This protein binds this small molecule.
Small molecule (SMILES): Nc1ncnc2c1ncn2[C@@H]1O[C@H](CO)[C@@H](O)[C@H]1O

Sequence of chain 1.B:
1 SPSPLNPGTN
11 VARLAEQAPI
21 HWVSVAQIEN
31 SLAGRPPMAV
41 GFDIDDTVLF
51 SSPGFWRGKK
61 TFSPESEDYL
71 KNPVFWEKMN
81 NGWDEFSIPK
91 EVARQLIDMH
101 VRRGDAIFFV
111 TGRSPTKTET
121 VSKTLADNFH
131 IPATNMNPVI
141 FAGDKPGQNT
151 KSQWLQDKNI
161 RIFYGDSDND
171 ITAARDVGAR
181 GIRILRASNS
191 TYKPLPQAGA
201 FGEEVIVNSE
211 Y

Binding-site contacts:
Ligand atom C8 contacts residue PHE55 of chain 1.B at 4.0 Å (hydrophobic).
Ligand atom N9 contacts residue TYR192 of chain 1.B at 3.9 Å.
Ligand atom C4 contacts residue TYR192 of chain 1.B at 3.9 Å (hydrophobic).
Ligand atom N1 contacts residue SER52 of chain 1.B at 3.4 Å (h-bond).
Ligand atom O2' contacts residue ASP45 of chain 1.B at 3.4 Å (salt-bridge).
Ligand atom C6 contacts residue TYR69 of chain 1.B at 3.9 Å (hydrophobic).
Ligand atom C2' contacts residue PHE55 of chain 1.B at 3.4 Å (hydrophobic).
Ligand atom N7 contacts residue TYR192 of chain 1.B at 3.8 Å.
Ligand atom N9 contacts residue PHE55 of chain 1.B at 3.5 Å.
Ligand atom O3' contacts residue GLY112 of chain 1.B at 3.1 Å (h-bond).
Ligand atom N6 contacts residue TYR69 of chain 1.B at 3.4 Å (h-bond).
Ligand atom O4' contacts residue ASP45 of chain 1.B at 4.0 Å.
Ligand atom N3 contacts residue SER51 of chain 1.B at 4.1 Å.
Ligand atom O5' contacts residue GLY112 of chain 1.B at 3.9 Å.
Ligand atom C2 contacts residue PHE55 of chain 1.B at 3.4 Å (hydrophobic).
Ligand atom C6 contacts residue THR191 of chain 1.B at 3.7 Å.
Ligand atom N7 contacts residue LEU70 of chain 1.B at 3.9 Å.
Ligand atom O2' contacts residue PHE55 of chain 1.B at 3.0 Å.
Ligand atom N6 contacts residue TYR192 of chain 1.B at 3.5 Å (h-bond).
Ligand atom C1' contacts residue ASP45 of chain 1.B at 3.8 Å.
Ligand atom O3' contacts residue ARG113 of chain 1.B at 3.4 Å (salt-bridge).
Ligand atom C5 contacts residue TYR192 of chain 1.B at 3.7 Å (hydrophobic).
Ligand atom N3 contacts residue PHE55 of chain 1.B at 3.4 Å.
Ligand atom C6 contacts residue TYR192 of chain 1.B at 3.5 Å (hydrophobic).
Ligand atom C5 contacts residue PHE55 of chain 1.B at 3.7 Å (hydrophobic).
Ligand atom O2' contacts residue TRP76 of chain 1.B at 3.1 Å.
Ligand atom O3' contacts residue TRP76 of chain 1.B at 4.1 Å.
Ligand atom C1' contacts residue PHE55 of chain 1.B at 3.6 Å (hydrophobic).
Ligand atom C2 contacts residue SER52 of chain 1.B at 3.5 Å.
Ligand atom C8 contacts residue TYR192 of chain 1.B at 3.9 Å (hydrophobic).
Ligand atom C8 contacts residue LEU70 of chain 1.B at 3.9 Å (hydrophobic).
Ligand atom O4' contacts residue TYR192 of chain 1.B at 3.9 Å.
Ligand atom C6 contacts residue PHE55 of chain 1.B at 3.8 Å (hydrophobic).
Ligand atom C2' contacts residue TRP76 of chain 1.B at 3.8 Å (hydrophobic).
Ligand atom C4 contacts residue PHE55 of chain 1.B at 3.5 Å (hydrophobic).
Ligand atom O2' contacts residue ARG113 of chain 1.B at 3.1 Å.
Ligand atom N1 contacts residue THR191 of chain 1.B at 3.1 Å (h-bond).
Ligand atom N1 contacts residue PHE55 of chain 1.B at 3.4 Å.
Ligand atom N1 contacts residue TYR192 of chain 1.B at 3.8 Å.
Ligand atom N6 contacts residue THR191 of chain 1.B at 3.1 Å (h-bond).